Binding-site contacts:
Ligand atom O contacts residue LEU175 of chain 1.D at 3.6 Å.
Ligand atom O3P contacts residue TYR131 of chain 1.D at 3.8 Å.
Ligand atom CD1 contacts residue ILE220 of chain 1.D at 3.8 Å (hydrophobic).
Ligand atom CA contacts residue ASN227 of chain 1.D at 3.9 Å.
Ligand atom C contacts residue LEU230 of chain 1.D at 4.1 Å (hydrophobic).
Ligand atom O contacts residue ASN227 of chain 1.D at 3.0 Å (h-bond).
Ligand atom O1P contacts residue ARG57 of chain 1.D at 2.9 Å (salt-bridge).
Ligand atom OE1 contacts residue LEU223 of chain 1.D at 2.9 Å.
Ligand atom OG1 contacts residue GLU183 of chain 1.D at 2.3 Å (salt-bridge).
Ligand atom CB contacts residue ASN176 of chain 1.D at 3.7 Å.
Ligand atom O2P contacts residue ARG130 of chain 1.D at 2.7 Å (salt-bridge).
Ligand atom CD contacts residue LEU223 of chain 1.D at 4.0 Å (hydrophobic).
Ligand atom CA contacts residue ASN176 of chain 1.D at 3.9 Å.
Ligand atom CB contacts residue ASN176 of chain 1.D at 3.8 Å.
Ligand atom OG1 contacts residue LYS50 of chain 1.D at 4.1 Å.
Ligand atom C contacts residue ASN227 of chain 1.D at 4.0 Å.
Ligand atom P contacts residue TYR131 of chain 1.D at 3.6 Å.
Ligand atom CB contacts residue ASN227 of chain 1.D at 3.9 Å.
Ligand atom O contacts residue VAL179 of chain 1.D at 3.6 Å.
Ligand atom CD contacts residue LEU223 of chain 1.D at 3.8 Å (hydrophobic).
Ligand atom N contacts residue ASN176 of chain 1.D at 3.3 Å (h-bond).
Ligand atom O2P contacts residue TYR131 of chain 1.D at 2.8 Å (h-bond).
Ligand atom N contacts residue LEU230 of chain 1.D at 4.0 Å.
Ligand atom CB contacts residue GLU183 of chain 1.D at 3.4 Å.
Ligand atom N contacts residue ASN227 of chain 1.D at 3.1 Å (h-bond).
Ligand atom CG2 contacts residue TRP231 of chain 1.D at 3.6 Å (hydrophobic).
Ligand atom O1P contacts residue ARG130 of chain 1.D at 3.6 Å.
Ligand atom CG2 contacts residue TYR182 of chain 1.D at 4.1 Å (hydrophobic).
Ligand atom N contacts residue LEU175 of chain 1.D at 4.0 Å.
Ligand atom C contacts residue ASN227 of chain 1.D at 4.0 Å.
Ligand atom CD2 contacts residue GLY172 of chain 1.D at 4.0 Å.
Ligand atom CG2 contacts residue GLU183 of chain 1.D at 3.9 Å.
Ligand atom P contacts residue ARG57 of chain 1.D at 3.9 Å.
Ligand atom C contacts residue ASN176 of chain 1.D at 4.1 Å.
Ligand atom CG2 contacts residue LEU230 of chain 1.D at 4.0 Å (hydrophobic).
Ligand atom O3P contacts residue LYS50 of chain 1.D at 2.9 Å (salt-bridge).
Ligand atom CB contacts residue ARG130 of chain 1.D at 3.6 Å.
Ligand atom P contacts residue ARG130 of chain 1.D at 3.5 Å.
Ligand atom CA contacts residue ASN227 of chain 1.D at 4.0 Å.
Ligand atom OG contacts residue ARG130 of chain 1.D at 3.6 Å (salt-bridge).

A small-molecule ligand and the protein it binds are described below.
Small molecule (SMILES): CC(C)C[C@H](NC(=O)[C@H](COP(=O)(O)O)NC(=O)[C@H](CCC(N)=O)NC(=O)[C@@H](NC(=O)[C@@H](N)CCCNC(N)=[NH2+])[C@@H](C)O)C(=O)N1CCC[C@H]1C(=O)N[C@H](C=O)[C@@H](C)O

Sequence of chain 1.D:
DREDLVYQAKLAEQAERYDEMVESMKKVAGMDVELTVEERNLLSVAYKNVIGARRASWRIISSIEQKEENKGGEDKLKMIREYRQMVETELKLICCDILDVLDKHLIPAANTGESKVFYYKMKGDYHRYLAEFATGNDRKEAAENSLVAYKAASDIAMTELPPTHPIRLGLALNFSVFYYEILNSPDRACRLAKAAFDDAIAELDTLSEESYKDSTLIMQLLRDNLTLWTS